Sequence of chain 1.A:
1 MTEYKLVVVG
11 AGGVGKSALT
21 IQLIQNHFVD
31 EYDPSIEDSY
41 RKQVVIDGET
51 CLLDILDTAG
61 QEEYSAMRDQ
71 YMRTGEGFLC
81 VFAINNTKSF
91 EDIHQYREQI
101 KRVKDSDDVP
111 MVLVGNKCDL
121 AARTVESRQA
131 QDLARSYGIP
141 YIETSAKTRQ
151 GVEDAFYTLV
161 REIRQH

This protein binds this small molecule.
Small molecule (SMILES): Nc1nc2c(ncn2[C@@H]2O[C@H](CO[P](=O)(O)O[P](=O)(O)NP(=O)(O)O)[C@@H](O)[C@H]2O)c(=O)[nH]1

Binding-site contacts:
Ligand atom C6 contacts residue LYS147 of chain 1.A at 3.7 Å.
Ligand atom C8 contacts residue VAL14 of chain 1.A at 3.9 Å (hydrophobic).
Ligand atom O6 contacts residue LYS117 of chain 1.A at 3.4 Å.
Ligand atom O1A contacts residue GLY12 of chain 1.A at 3.3 Å (h-bond).
Ligand atom O1G contacts residue MG1 of chain 1.D at 2.0 Å.
Ligand atom N7 contacts residue LYS117 of chain 1.A at 3.9 Å.
Ligand atom O1B contacts residue VAL29 of chain 1.A at 3.7 Å.
Ligand atom O1A contacts residue LYS16 of chain 1.A at 3.5 Å (salt-bridge).
Ligand atom N1 contacts residue LEU120 of chain 1.A at 3.8 Å.
Ligand atom C1' contacts residue LYS117 of chain 1.A at 3.6 Å.
Ligand atom O2B contacts residue MG1 of chain 1.D at 2.1 Å.
Ligand atom O2G contacts residue MG1 of chain 1.D at 3.6 Å.
Ligand atom C6 contacts residue LYS117 of chain 1.A at 3.7 Å.
Ligand atom PB contacts residue MG1 of chain 1.D at 3.2 Å.
Ligand atom O3A contacts residue ASP30 of chain 1.A at 3.5 Å (salt-bridge).
Ligand atom O1B contacts residue ASP30 of chain 1.A at 3.5 Å (salt-bridge).
Ligand atom N9 contacts residue PHE28 of chain 1.A at 3.7 Å.
Ligand atom O6 contacts residue ASN116 of chain 1.A at 3.2 Å (h-bond).
Ligand atom C2 contacts residue LEU120 of chain 1.A at 3.5 Å (hydrophobic).
Ligand atom N7 contacts residue ALA146 of chain 1.A at 3.8 Å.
Ligand atom O1B contacts residue MG1 of chain 1.D at 3.7 Å.
Ligand atom O2' contacts residue PHE28 of chain 1.A at 3.8 Å.
Ligand atom C8 contacts residue GLY15 of chain 1.A at 3.9 Å.
Ligand atom C2' contacts residue PHE28 of chain 1.A at 3.5 Å (hydrophobic).
Ligand atom O6 contacts residue LYS147 of chain 1.A at 3.3 Å (salt-bridge).
Ligand atom O2B contacts residue SER17 of chain 1.A at 3.1 Å (h-bond).
Ligand atom N3B contacts residue MG1 of chain 1.D at 3.5 Å.
Ligand atom C2 contacts residue LYS147 of chain 1.A at 3.9 Å.
Ligand atom N3 contacts residue LYS117 of chain 1.A at 3.5 Å.
Ligand atom C8 contacts residue PHE28 of chain 1.A at 3.6 Å (hydrophobic).
Ligand atom N1 contacts residue LYS147 of chain 1.A at 3.4 Å.
Ligand atom N7 contacts residue VAL14 of chain 1.A at 3.6 Å.
Ligand atom O6 contacts residue ALA146 of chain 1.A at 3.1 Å (h-bond).
Ligand atom O6 contacts residue SER145 of chain 1.A at 3.8 Å.
Ligand atom N9 contacts residue LYS117 of chain 1.A at 3.5 Å (salt-bridge).
Ligand atom PG contacts residue MG1 of chain 1.D at 3.1 Å.
Ligand atom C2 contacts residue LYS117 of chain 1.A at 3.8 Å.
Ligand atom C5 contacts residue LYS117 of chain 1.A at 3.7 Å.
Ligand atom N2 contacts residue LEU120 of chain 1.A at 3.2 Å.
Ligand atom C4 contacts residue LYS117 of chain 1.A at 3.5 Å.